Binding-site contacts:
Ligand atom C10 contacts residue TRP102 of chain 1.A at 3.8 Å (hydrophobic).
Ligand atom C11 contacts residue TRP102 of chain 1.A at 3.3 Å (hydrophobic).
Ligand atom N08 contacts residue TRP51 of chain 1.A at 4.3 Å.
Ligand atom N05 contacts residue SER36 of chain 1.A at 3.9 Å.
Ligand atom N05 contacts residue ASN37 of chain 1.A at 3.8 Å.
Ligand atom S02 contacts residue THR53 of chain 1.A at 4.4 Å.
Ligand atom C11 contacts residue TRP51 of chain 1.A at 4.0 Å (hydrophobic).
Ligand atom O12 contacts residue SER52 of chain 1.A at 4.2 Å.
Ligand atom C10 contacts residue LEU104 of chain 1.A at 3.6 Å (hydrophobic).
Ligand atom C03 contacts residue ASP150 of chain 1.A at 4.4 Å.
Ligand atom N05 contacts residue LYS35 of chain 1.A at 2.8 Å (salt-bridge).
Ligand atom O01 contacts residue PRO105 of chain 1.A at 3.9 Å.
Ligand atom S02 contacts residue LEU113 of chain 1.A at 4.0 Å.
Ligand atom S02 contacts residue SER52 of chain 1.A at 4.1 Å.
Ligand atom C04 contacts residue ASN37 of chain 1.A at 3.9 Å.
Ligand atom N08 contacts residue THR53 of chain 1.A at 4.0 Å.
Ligand atom C10 contacts residue ASN41 of chain 1.A at 3.4 Å.
Ligand atom N07 contacts residue ASP150 of chain 1.A at 3.5 Å (salt-bridge).
Ligand atom C09 contacts residue SER52 of chain 1.A at 3.5 Å.
Ligand atom C09 contacts residue LEU104 of chain 1.A at 4.4 Å (hydrophobic).
Ligand atom O01 contacts residue MET108 of chain 1.A at 3.3 Å (h-bond).
Ligand atom C06 contacts residue ASP150 of chain 1.A at 3.5 Å.
Ligand atom O12 contacts residue THR53 of chain 1.A at 3.3 Å.
Ligand atom C06 contacts residue SER36 of chain 1.A at 3.9 Å.
Ligand atom C11 contacts residue ASN41 of chain 1.A at 3.8 Å.
Ligand atom N08 contacts residue LEU113 of chain 1.A at 3.6 Å.
Ligand atom C06 contacts residue LYS35 of chain 1.A at 2.8 Å.
Ligand atom N08 contacts residue SER52 of chain 1.A at 2.7 Å (h-bond).
Ligand atom C04 contacts residue LYS35 of chain 1.A at 4.2 Å.
Ligand atom C09 contacts residue LEU113 of chain 1.A at 4.1 Å (hydrophobic).
Ligand atom N07 contacts residue TRP51 of chain 1.A at 4.0 Å.
Ligand atom O12 contacts residue LEU113 of chain 1.A at 3.8 Å.
Ligand atom O01 contacts residue LEU104 of chain 1.A at 3.9 Å.
Ligand atom C11 contacts residue SER52 of chain 1.A at 3.9 Å.
Ligand atom O12 contacts residue LEU54 of chain 1.A at 3.1 Å (h-bond).
Ligand atom C10 contacts residue VAL103 of chain 1.A at 4.4 Å (hydrophobic).
Ligand atom C06 contacts residue TRP51 of chain 1.A at 4.4 Å (hydrophobic).
Ligand atom C09 contacts residue TRP51 of chain 1.A at 4.4 Å (hydrophobic).
Ligand atom O01 contacts residue LEU113 of chain 1.A at 3.9 Å.
Ligand atom N07 contacts residue LYS35 of chain 1.A at 4.0 Å.

Sequence of chain 1.A:
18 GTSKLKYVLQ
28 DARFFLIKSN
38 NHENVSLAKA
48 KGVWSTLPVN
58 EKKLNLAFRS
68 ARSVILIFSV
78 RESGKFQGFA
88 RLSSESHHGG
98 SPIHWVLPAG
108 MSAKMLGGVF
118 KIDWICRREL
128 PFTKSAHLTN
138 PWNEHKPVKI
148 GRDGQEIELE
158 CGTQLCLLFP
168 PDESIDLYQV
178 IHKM

The protein below binds the small molecule below.
Small molecule (SMILES): O=S(=O)(NC1CC1)c1c[nH]cn1